This protein binds this small molecule.
Small molecule (SMILES): Nc1nc2c(ncn2[C@@H]2O[C@H](CO[P](=O)(O)O[P](=O)(O)NP(=O)(O)O)[C@@H](O)[C@H]2O)c(=O)[nH]1

Binding-site contacts:
Ligand atom C2' contacts residue VAL29 of chain 2.A at 3.4 Å (hydrophobic).
Ligand atom O2' contacts residue ASP30 of chain 2.A at 3.1 Å (salt-bridge).
Ligand atom O1A contacts residue SER17 of chain 2.A at 3.4 Å (h-bond).
Ligand atom O2' contacts residue VAL29 of chain 2.A at 2.7 Å (h-bond).
Ligand atom N1 contacts residue ASP119 of chain 2.A at 2.8 Å (salt-bridge).
Ligand atom O1B contacts residue LYS16 of chain 2.A at 2.8 Å (salt-bridge).
Ligand atom C8 contacts residue GLY15 of chain 2.A at 3.6 Å.
Ligand atom O3G contacts residue GLY12 of chain 2.A at 3.5 Å.
Ligand atom C3' contacts residue GLU31 of chain 2.A at 3.5 Å.
Ligand atom PB contacts residue MG1 of chain 2.C at 3.2 Å.
Ligand atom O2G contacts residue THR35 of chain 2.A at 2.9 Å (h-bond).
Ligand atom O2' contacts residue PHE28 of chain 2.A at 3.3 Å.
Ligand atom O2B contacts residue LYS16 of chain 2.A at 3.6 Å (salt-bridge).
Ligand atom N7 contacts residue ASN116 of chain 2.A at 3.1 Å (h-bond).
Ligand atom O3G contacts residue GLY60 of chain 2.A at 2.8 Å (h-bond).
Ligand atom O3' contacts residue ASP30 of chain 2.A at 2.9 Å (salt-bridge).
Ligand atom O2B contacts residue MG1 of chain 2.C at 2.1 Å.
Ligand atom C6 contacts residue ASP119 of chain 2.A at 3.6 Å.
Ligand atom O2B contacts residue SER17 of chain 2.A at 2.9 Å (h-bond).
Ligand atom O1G contacts residue PRO34 of chain 2.A at 3.5 Å.
Ligand atom O3G contacts residue LYS16 of chain 2.A at 2.7 Å (salt-bridge).
Ligand atom N3B contacts residue MG1 of chain 2.C at 3.4 Å.
Ligand atom O6 contacts residue LYS117 of chain 2.A at 3.3 Å.
Ligand atom O1A contacts residue ALA18 of chain 2.A at 2.8 Å (h-bond).
Ligand atom C5' contacts residue GLY13 of chain 2.A at 3.6 Å.
Ligand atom O6 contacts residue ALA146 of chain 2.A at 2.9 Å (h-bond).
Ligand atom N2 contacts residue LEU120 of chain 2.A at 3.5 Å.
Ligand atom PG contacts residue MG1 of chain 2.C at 3.2 Å.
Ligand atom O6 contacts residue ASN116 of chain 2.A at 3.3 Å (h-bond).
Ligand atom O1B contacts residue GLY15 of chain 2.A at 3.1 Å (h-bond).
Ligand atom O3A contacts residue GLY15 of chain 2.A at 3.2 Å (h-bond).
Ligand atom N3B contacts residue GLY13 of chain 2.A at 3.1 Å (h-bond).
Ligand atom O2G contacts residue MG1 of chain 2.C at 2.0 Å.
Ligand atom O6 contacts residue SER145 of chain 2.A at 3.5 Å.
Ligand atom O4' contacts residue LYS117 of chain 2.A at 3.2 Å (salt-bridge).
Ligand atom O1B contacts residue VAL14 of chain 2.A at 3.3 Å (h-bond).
Ligand atom O6 contacts residue ASP119 of chain 2.A at 3.5 Å (salt-bridge).
Ligand atom O1B contacts residue GLY13 of chain 2.A at 3.5 Å (h-bond).
Ligand atom N2 contacts residue ASP119 of chain 2.A at 2.9 Å (salt-bridge).
Ligand atom O1A contacts residue GLY15 of chain 2.A at 3.3 Å.

Sequence of chain 2.A:
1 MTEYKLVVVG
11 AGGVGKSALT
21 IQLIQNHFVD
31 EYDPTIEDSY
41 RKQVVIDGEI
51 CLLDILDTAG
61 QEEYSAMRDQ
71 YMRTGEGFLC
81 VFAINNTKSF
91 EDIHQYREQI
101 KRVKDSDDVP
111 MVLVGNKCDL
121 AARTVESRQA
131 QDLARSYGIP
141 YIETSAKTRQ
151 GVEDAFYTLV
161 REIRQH